Sequence of chain 1.B:
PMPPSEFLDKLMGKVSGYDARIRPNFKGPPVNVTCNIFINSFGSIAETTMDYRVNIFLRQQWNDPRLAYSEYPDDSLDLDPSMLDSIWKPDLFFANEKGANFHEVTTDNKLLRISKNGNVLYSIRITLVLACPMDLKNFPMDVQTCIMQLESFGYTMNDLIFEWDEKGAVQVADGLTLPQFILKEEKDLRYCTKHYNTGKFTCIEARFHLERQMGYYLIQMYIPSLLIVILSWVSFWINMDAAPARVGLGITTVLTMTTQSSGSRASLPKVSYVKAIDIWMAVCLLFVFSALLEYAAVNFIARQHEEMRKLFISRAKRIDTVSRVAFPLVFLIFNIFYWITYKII

This protein binds this small molecule.
Small molecule (SMILES): NCCCC(=O)O

Binding-site contacts:
Ligand atom O contacts residue ARG89 of chain 1.B at 3.4 Å (salt-bridge).
Ligand atom CB contacts residue ARG89 of chain 1.B at 4.5 Å.
Ligand atom O contacts residue LEU141 of chain 1.B at 4.2 Å.
Ligand atom CG contacts residue SER153 of chain 1.B at 4.3 Å.
Ligand atom CG contacts residue PHE183 of chain 1.C at 4.0 Å (hydrophobic).
Ligand atom N contacts residue SER182 of chain 1.C at 3.9 Å.
Ligand atom N contacts residue PHE87 of chain 1.B at 4.2 Å.
Ligand atom OXT contacts residue SER153 of chain 1.B at 2.6 Å (h-bond).
Ligand atom CD contacts residue PHE231 of chain 1.C at 4.1 Å (hydrophobic).
Ligand atom CB contacts residue PHE231 of chain 1.C at 4.2 Å (hydrophobic).
Ligand atom CD contacts residue SER182 of chain 1.C at 4.0 Å.
Ligand atom CD contacts residue PHE183 of chain 1.C at 3.3 Å (hydrophobic).
Ligand atom N contacts residue PHE183 of chain 1.C at 4.2 Å.
Ligand atom C contacts residue THR228 of chain 1.C at 3.8 Å.
Ligand atom CG contacts residue PHE231 of chain 1.C at 4.0 Å (hydrophobic).
Ligand atom C contacts residue ARG89 of chain 1.B at 3.4 Å.
Ligand atom O contacts residue THR228 of chain 1.C at 2.5 Å (h-bond).
Ligand atom N contacts residue PHE123 of chain 1.C at 3.6 Å.
Ligand atom C contacts residue LEU141 of chain 1.B at 4.1 Å (hydrophobic).
Ligand atom OXT contacts residue PHE87 of chain 1.B at 4.1 Å.
Ligand atom N contacts residue GLU181 of chain 1.C at 3.1 Å (salt-bridge).
Ligand atom CG contacts residue LEU141 of chain 1.B at 3.8 Å (hydrophobic).
Ligand atom CD contacts residue TYR226 of chain 1.C at 4.4 Å (hydrophobic).
Ligand atom CB contacts residue PHE87 of chain 1.B at 4.0 Å (hydrophobic).
Ligand atom O contacts residue SER153 of chain 1.B at 4.2 Å.
Ligand atom OXT contacts residue ARG89 of chain 1.B at 2.9 Å (salt-bridge).
Ligand atom CB contacts residue PHE183 of chain 1.C at 4.3 Å (hydrophobic).
Ligand atom C contacts residue SER153 of chain 1.B at 3.5 Å.
Ligand atom CD contacts residue PHE123 of chain 1.C at 4.5 Å (hydrophobic).
Ligand atom CB contacts residue TYR226 of chain 1.C at 4.2 Å (hydrophobic).
Ligand atom N contacts residue TYR226 of chain 1.C at 3.8 Å.

Sequence of chain 1.C:
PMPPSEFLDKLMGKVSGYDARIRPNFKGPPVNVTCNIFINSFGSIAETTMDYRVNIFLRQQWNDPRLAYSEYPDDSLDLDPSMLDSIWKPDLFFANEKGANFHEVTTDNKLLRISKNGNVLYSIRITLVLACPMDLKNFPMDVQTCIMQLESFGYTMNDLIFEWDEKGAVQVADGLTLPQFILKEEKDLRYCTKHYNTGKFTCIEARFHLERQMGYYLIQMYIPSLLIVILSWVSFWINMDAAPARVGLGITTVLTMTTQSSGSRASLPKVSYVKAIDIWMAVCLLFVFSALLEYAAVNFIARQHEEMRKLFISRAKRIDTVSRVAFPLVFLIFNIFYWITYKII